The small molecule below binds the protein below.
Small molecule (SMILES): OC[C@H]1O[C@@H](S[C@H]2[C@H](O)[C@@H](O)[C@H](O)O[C@@H]2CO)[C@H](O)[C@@H](O)[C@@H]1O

Binding-site contacts:
Ligand atom C3 contacts residue MET326 of chain 1.A at 3.9 Å (hydrophobic).
Ligand atom O3 contacts residue TRP410 of chain 1.A at 3.1 Å (h-bond).
Ligand atom O2 contacts residue PHE418 of chain 1.A at 3.9 Å.
Ligand atom O1 contacts residue GLU355 of chain 1.A at 2.6 Å (salt-bridge).
Ligand atom O6 contacts residue GLU167 of chain 1.A at 3.0 Å (salt-bridge).
Ligand atom O2 contacts residue TRP410 of chain 1.A at 3.5 Å (h-bond).
Ligand atom C3 contacts residue TRP402 of chain 1.A at 3.8 Å (hydrophobic).
Ligand atom C1 contacts residue GLU355 of chain 1.A at 2.7 Å.
Ligand atom O5 contacts residue GLU355 of chain 1.A at 3.0 Å (salt-bridge).
Ligand atom O3 contacts residue TRP410 of chain 1.A at 3.6 Å.
Ligand atom O3 contacts residue GLU409 of chain 1.A at 3.0 Å (salt-bridge).
Ligand atom C1 contacts residue TRP328 of chain 1.A at 3.5 Å (hydrophobic).
Ligand atom O2 contacts residue HIS122 of chain 1.A at 3.0 Å (h-bond).
Ligand atom C3 contacts residue GLU409 of chain 1.A at 3.8 Å.
Ligand atom O1 contacts residue ASN166 of chain 1.A at 3.1 Å (h-bond).
Ligand atom C5 contacts residue GLU167 of chain 1.A at 3.7 Å.
Ligand atom C2 contacts residue TRP410 of chain 1.A at 3.7 Å (hydrophobic).
Ligand atom O5 contacts residue GLU167 of chain 1.A at 2.8 Å (salt-bridge).
Ligand atom C5 contacts residue GLU355 of chain 1.A at 3.6 Å.
Ligand atom C6 contacts residue PE41 of chain 1.F at 3.9 Å.
Ligand atom C6 contacts residue GLU167 of chain 1.A at 3.6 Å.
Ligand atom C3 contacts residue TYR412 of chain 1.A at 3.8 Å (hydrophobic).
Ligand atom O4 contacts residue TYR412 of chain 1.A at 3.7 Å.
Ligand atom C6 contacts residue TYR297 of chain 1.A at 3.6 Å (hydrophobic).
Ligand atom O3 contacts residue TYR412 of chain 1.A at 3.4 Å.
Ligand atom O1 contacts residue GLU167 of chain 1.A at 3.5 Å (salt-bridge).
Ligand atom O3 contacts residue GLU409 of chain 1.A at 2.7 Å (salt-bridge).
Ligand atom O3 contacts residue GLN21 of chain 1.A at 3.1 Å (h-bond).
Ligand atom C2 contacts residue GLU409 of chain 1.A at 3.5 Å.
Ligand atom S4 contacts residue GLU409 of chain 1.A at 3.8 Å.
Ligand atom O2 contacts residue GLU409 of chain 1.A at 2.5 Å (salt-bridge).
Ligand atom O2 contacts residue GLN21 of chain 1.A at 2.8 Å (h-bond).
Ligand atom O2 contacts residue TRP402 of chain 1.A at 3.3 Å.
Ligand atom C5 contacts residue TYR297 of chain 1.A at 3.5 Å (hydrophobic).
Ligand atom O5 contacts residue TRP328 of chain 1.A at 3.4 Å.
Ligand atom S4 contacts residue PHE418 of chain 1.A at 3.8 Å.
Ligand atom O1 contacts residue HIS122 of chain 1.A at 3.4 Å (h-bond).
Ligand atom O3 contacts residue TRP402 of chain 1.A at 3.8 Å.
Ligand atom C1 contacts residue GLU167 of chain 1.A at 3.7 Å.
Ligand atom C5 contacts residue TRP328 of chain 1.A at 3.5 Å (hydrophobic).

Sequence of chain 1.A:
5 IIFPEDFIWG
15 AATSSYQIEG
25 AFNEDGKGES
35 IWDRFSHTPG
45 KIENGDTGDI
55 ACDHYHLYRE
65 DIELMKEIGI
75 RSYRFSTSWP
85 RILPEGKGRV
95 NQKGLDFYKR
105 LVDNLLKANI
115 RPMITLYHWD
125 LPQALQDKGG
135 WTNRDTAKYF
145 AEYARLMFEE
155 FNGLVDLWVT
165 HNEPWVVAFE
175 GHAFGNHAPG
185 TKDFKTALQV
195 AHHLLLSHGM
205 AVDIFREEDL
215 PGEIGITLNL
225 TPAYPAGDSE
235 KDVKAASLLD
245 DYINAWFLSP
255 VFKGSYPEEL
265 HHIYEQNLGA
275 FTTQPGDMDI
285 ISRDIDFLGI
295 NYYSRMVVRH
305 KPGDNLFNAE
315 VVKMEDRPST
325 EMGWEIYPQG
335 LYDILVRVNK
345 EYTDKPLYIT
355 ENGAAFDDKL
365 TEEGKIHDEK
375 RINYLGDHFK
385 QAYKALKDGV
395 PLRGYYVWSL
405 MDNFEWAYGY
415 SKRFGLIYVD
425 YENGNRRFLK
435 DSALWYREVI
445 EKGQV